The protein below binds the small molecule below.
Small molecule (SMILES): O=P(O)(O)C(O)(Cc1cccc(-c2cccc(NS(=O)(=O)c3ccc4ccccc4c3)c2)c1)P(=O)(O)O

Sequence of chain 1.A:
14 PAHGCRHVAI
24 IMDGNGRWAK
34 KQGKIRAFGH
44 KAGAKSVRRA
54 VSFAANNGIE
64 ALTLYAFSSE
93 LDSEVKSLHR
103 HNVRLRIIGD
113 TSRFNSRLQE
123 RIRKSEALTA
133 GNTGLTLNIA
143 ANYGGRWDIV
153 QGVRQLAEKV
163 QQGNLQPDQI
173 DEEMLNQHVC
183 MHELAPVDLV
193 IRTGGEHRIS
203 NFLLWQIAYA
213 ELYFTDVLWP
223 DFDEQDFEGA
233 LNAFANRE

Binding-site contacts:
Ligand atom OAA contacts residue ALA40 of chain 1.A at 3.7 Å.
Ligand atom OAF contacts residue ALA40 of chain 1.A at 4.5 Å.
Ligand atom OAG contacts residue ALA40 of chain 1.A at 2.8 Å.
Ligand atom CBH contacts residue HIS43 of chain 1.A at 4.2 Å.
Ligand atom PBI contacts residue ALA40 of chain 1.A at 3.8 Å.
Ligand atom OAE contacts residue HIS43 of chain 1.A at 3.4 Å (h-bond).
Ligand atom OAA contacts residue HIS43 of chain 1.A at 3.1 Å (h-bond).
Ligand atom PBI contacts residue HIS43 of chain 1.A at 4.1 Å.